A small-molecule ligand and the protein it binds are described below.
Small molecule (SMILES): CC[C@H](C)[C@H](NC(=O)[C@H](CC(N)=O)NC(=O)[C@H](CC(C)C)NC(=O)[C@H](CO)NC(=O)CNC(=O)[C@@H](N)CO)C(=O)NCC(=O)N[C@@H](CO)C(=O)N[C@@H](CC(C)C)C(=O)N[C@H](C=O)CCCCN

Binding-site contacts:
Ligand atom N contacts residue ARG34 of chain 34.A at 3.7 Å.
Ligand atom O contacts residue SER231 of chain 34.A at 3.2 Å.
Ligand atom O contacts residue ARG34 of chain 34.A at 2.8 Å (salt-bridge).
Ligand atom O contacts residue ASN2 of chain 34.A at 3.8 Å.
Ligand atom N contacts residue ASP229 of chain 34.A at 3.2 Å (salt-bridge).
Ligand atom CD1 contacts residue LEU27 of chain 34.A at 3.8 Å (hydrophobic).
Ligand atom C contacts residue ARG34 of chain 34.A at 3.7 Å.
Ligand atom CB contacts residue ARG35 of chain 34.A at 3.4 Å.
Ligand atom N contacts residue ILE230 of chain 34.A at 3.1 Å (h-bond).
Ligand atom C contacts residue ASP229 of chain 34.A at 3.8 Å.
Ligand atom CA contacts residue ARG35 of chain 34.A at 3.8 Å.
Ligand atom N contacts residue ARG34 of chain 34.A at 3.9 Å.
Ligand atom N contacts residue ASP229 of chain 34.A at 2.8 Å (salt-bridge).
Ligand atom CD1 contacts residue LYS28 of chain 34.A at 3.4 Å.
Ligand atom CB contacts residue VAL39 of chain 34.A at 3.7 Å (hydrophobic).
Ligand atom N contacts residue ARG34 of chain 34.A at 3.4 Å (salt-bridge).
Ligand atom OG contacts residue ASP229 of chain 34.A at 3.6 Å.
Ligand atom CG contacts residue ILE230 of chain 34.A at 3.6 Å (hydrophobic).
Ligand atom CD1 contacts residue LEU27 of chain 34.A at 3.6 Å (hydrophobic).
Ligand atom O contacts residue ILE232 of chain 34.A at 3.6 Å (h-bond).
Ligand atom CA contacts residue SER231 of chain 34.A at 3.6 Å.
Ligand atom CD1 contacts residue LEU31 of chain 34.A at 3.6 Å (hydrophobic).
Ligand atom CD1 contacts residue ILE230 of chain 34.A at 3.5 Å (hydrophobic).
Ligand atom OG contacts residue ARG34 of chain 34.A at 3.7 Å.
Ligand atom CA contacts residue ASP229 of chain 34.A at 3.8 Å.
Ligand atom CA contacts residue ARG6 of chain 34.A at 3.7 Å.
Ligand atom CB contacts residue SER24 of chain 34.A at 3.8 Å.
Ligand atom NZ contacts residue THR217 of chain 34.A at 3.8 Å.
Ligand atom O contacts residue ARG6 of chain 34.A at 3.4 Å (salt-bridge).
Ligand atom CG contacts residue ARG35 of chain 34.A at 3.1 Å.
Ligand atom O contacts residue LEU4 of chain 34.A at 3.7 Å.
Ligand atom CD2 contacts residue GLU20 of chain 34.A at 3.6 Å.
Ligand atom CE contacts residue ARG35 of chain 34.A at 3.8 Å.
Ligand atom CE contacts residue VAL36 of chain 34.A at 3.7 Å (hydrophobic).
Ligand atom CB contacts residue ILE230 of chain 34.A at 3.6 Å (hydrophobic).
Ligand atom CG2 contacts residue LEU31 of chain 34.A at 3.8 Å (hydrophobic).
Ligand atom C contacts residue SER231 of chain 34.A at 3.8 Å.
Ligand atom CA contacts residue ASP229 of chain 34.A at 3.6 Å.
Ligand atom CD2 contacts residue SER24 of chain 34.A at 3.5 Å.
Ligand atom CE contacts residue VAL37 of chain 34.A at 3.7 Å (hydrophobic).

Sequence of chain 34.A:
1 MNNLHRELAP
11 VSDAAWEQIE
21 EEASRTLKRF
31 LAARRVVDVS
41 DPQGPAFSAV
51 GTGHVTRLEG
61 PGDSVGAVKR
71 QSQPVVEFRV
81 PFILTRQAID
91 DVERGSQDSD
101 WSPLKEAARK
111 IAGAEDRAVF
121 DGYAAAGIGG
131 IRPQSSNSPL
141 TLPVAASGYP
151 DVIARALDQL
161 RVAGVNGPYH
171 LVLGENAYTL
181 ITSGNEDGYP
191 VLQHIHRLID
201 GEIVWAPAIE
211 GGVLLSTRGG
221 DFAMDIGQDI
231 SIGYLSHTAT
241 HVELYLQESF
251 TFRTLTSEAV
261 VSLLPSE